Sequence of chain 1.B:
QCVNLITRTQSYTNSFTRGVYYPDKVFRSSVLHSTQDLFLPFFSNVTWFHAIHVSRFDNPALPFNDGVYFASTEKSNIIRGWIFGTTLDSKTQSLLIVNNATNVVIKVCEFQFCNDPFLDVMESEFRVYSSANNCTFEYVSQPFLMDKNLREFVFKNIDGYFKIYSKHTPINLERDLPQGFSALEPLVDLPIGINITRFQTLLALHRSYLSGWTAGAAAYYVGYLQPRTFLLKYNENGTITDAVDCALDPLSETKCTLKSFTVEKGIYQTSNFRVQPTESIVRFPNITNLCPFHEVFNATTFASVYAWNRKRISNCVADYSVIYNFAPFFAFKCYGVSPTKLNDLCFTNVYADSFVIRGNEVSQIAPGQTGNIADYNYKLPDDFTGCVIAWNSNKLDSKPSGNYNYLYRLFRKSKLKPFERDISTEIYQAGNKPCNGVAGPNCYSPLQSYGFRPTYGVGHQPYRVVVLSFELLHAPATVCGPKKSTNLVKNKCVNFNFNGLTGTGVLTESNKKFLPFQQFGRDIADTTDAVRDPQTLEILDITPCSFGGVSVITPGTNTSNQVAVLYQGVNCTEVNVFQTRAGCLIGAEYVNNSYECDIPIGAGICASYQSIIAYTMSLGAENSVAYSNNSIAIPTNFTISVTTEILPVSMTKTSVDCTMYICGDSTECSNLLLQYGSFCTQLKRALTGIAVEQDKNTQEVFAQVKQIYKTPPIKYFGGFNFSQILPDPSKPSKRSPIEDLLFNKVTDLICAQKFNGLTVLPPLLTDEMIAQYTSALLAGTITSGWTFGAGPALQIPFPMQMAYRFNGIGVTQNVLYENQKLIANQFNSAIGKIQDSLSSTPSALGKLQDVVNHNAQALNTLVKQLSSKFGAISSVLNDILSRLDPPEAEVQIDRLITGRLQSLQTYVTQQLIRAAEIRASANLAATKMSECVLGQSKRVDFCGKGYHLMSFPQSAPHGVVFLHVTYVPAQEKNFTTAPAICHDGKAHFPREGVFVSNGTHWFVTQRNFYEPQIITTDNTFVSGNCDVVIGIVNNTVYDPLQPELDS

Binding-site contacts:
Ligand atom C7 contacts residue ASN58 of chain 1.B at 3.9 Å.
Ligand atom N2 contacts residue ASN58 of chain 1.B at 3.0 Å (h-bond).
Ligand atom C4 contacts residue ASN58 of chain 1.B at 4.2 Å.
Ligand atom C8 contacts residue ASN58 of chain 1.B at 4.2 Å.
Ligand atom C3 contacts residue ASN58 of chain 1.B at 3.8 Å.
Ligand atom O5 contacts residue TYR25 of chain 1.B at 3.8 Å.
Ligand atom C5 contacts residue ASN58 of chain 1.B at 3.7 Å.
Ligand atom O6 contacts residue ASN58 of chain 1.B at 4.5 Å.
Ligand atom C1 contacts residue ASN58 of chain 1.B at 1.4 Å.
Ligand atom C6 contacts residue TYR25 of chain 1.B at 3.7 Å (hydrophobic).
Ligand atom O5 contacts residue ASN58 of chain 1.B at 2.3 Å (h-bond).
Ligand atom C5 contacts residue TYR25 of chain 1.B at 3.6 Å (hydrophobic).
Ligand atom C1 contacts residue TYR25 of chain 1.B at 3.7 Å (hydrophobic).
Ligand atom O7 contacts residue ASN58 of chain 1.B at 4.3 Å.
Ligand atom C2 contacts residue ASN58 of chain 1.B at 2.5 Å.
Ligand atom O6 contacts residue TYR25 of chain 1.B at 4.1 Å.

A small-molecule ligand and the protein it binds are described below.
Small molecule (SMILES): CC(=O)N[C@@H]1[C@@H](O)[C@H](O)[C@@H](CO)O[C@H]1O